Binding-site contacts:
Ligand atom O2 contacts residue ASN87 of chain 24.E at 3.3 Å (h-bond).
Ligand atom C5 contacts residue THR45 of chain 24.E at 3.2 Å.
Ligand atom O3' contacts residue SER51 of chain 10.E at 3.3 Å (h-bond).
Ligand atom OP1 contacts residue SER51 of chain 10.E at 3.5 Å.
Ligand atom O2' contacts residue TYR85 of chain 24.E at 3.4 Å.
Ligand atom OP2 contacts residue LYS43 of chain 24.E at 2.7 Å (salt-bridge).
Ligand atom O4' contacts residue LYS61 of chain 24.E at 2.8 Å (salt-bridge).
Ligand atom OP1 contacts residue SER52 of chain 10.E at 3.2 Å.
Ligand atom N6 contacts residue THR45 of chain 24.E at 2.7 Å (h-bond).
Ligand atom N7 contacts residue LYS61 of chain 24.E at 3.3 Å.
Ligand atom C5' contacts residue SER51 of chain 10.E at 3.3 Å.
Ligand atom C4' contacts residue TYR85 of chain 24.E at 3.2 Å (hydrophobic).
Ligand atom OP1 contacts residue ASN55 of chain 10.E at 2.8 Å (h-bond).
Ligand atom P contacts residue SER51 of chain 10.E at 3.5 Å.
Ligand atom C2' contacts residue GLU63 of chain 24.E at 3.5 Å.
Ligand atom C5' contacts residue TYR85 of chain 24.E at 2.9 Å (hydrophobic).
Ligand atom C5' contacts residue ARG49 of chain 10.E at 3.5 Å.
Ligand atom P contacts residue ARG49 of chain 10.E at 3.0 Å.
Ligand atom O2' contacts residue GLU63 of chain 24.E at 3.2 Å (salt-bridge).
Ligand atom OP2 contacts residue ARG49 of chain 10.E at 2.3 Å (salt-bridge).
Ligand atom C2' contacts residue TYR85 of chain 24.E at 3.4 Å (hydrophobic).
Ligand atom C2 contacts residue SER47 of chain 24.E at 3.2 Å.
Ligand atom N6 contacts residue THR59 of chain 24.E at 2.8 Å (h-bond).
Ligand atom N6 contacts residue CYS46 of chain 24.E at 3.3 Å (h-bond).
Ligand atom OP2 contacts residue SER51 of chain 10.E at 3.4 Å (h-bond).
Ligand atom N1 contacts residue SER47 of chain 24.E at 2.9 Å (h-bond).
Ligand atom C6 contacts residue THR45 of chain 24.E at 3.3 Å.
Ligand atom N7 contacts residue THR45 of chain 24.E at 2.6 Å (h-bond).
Ligand atom N1 contacts residue TYR85 of chain 24.E at 3.5 Å.
Ligand atom OP2 contacts residue ASN55 of chain 10.E at 3.4 Å (h-bond).
Ligand atom C4 contacts residue TYR85 of chain 24.E at 3.6 Å (hydrophobic).
Ligand atom C8 contacts residue LYS61 of chain 24.E at 3.4 Å.
Ligand atom N9 contacts residue LYS61 of chain 24.E at 3.3 Å (salt-bridge).
Ligand atom OP2 contacts residue LYS57 of chain 10.E at 2.6 Å (salt-bridge).
Ligand atom O3' contacts residue ARG49 of chain 10.E at 3.4 Å (salt-bridge).
Ligand atom N3 contacts residue TYR85 of chain 24.E at 3.5 Å.
Ligand atom OP1 contacts residue ARG49 of chain 10.E at 2.5 Å (salt-bridge).
Ligand atom OP1 contacts residue SER51 of chain 10.E at 2.9 Å (h-bond).
Ligand atom OP2 contacts residue TYR85 of chain 24.E at 2.7 Å (h-bond).
Ligand atom C3' contacts residue TYR85 of chain 24.E at 3.4 Å (hydrophobic).

Sequence of chain 24.E:
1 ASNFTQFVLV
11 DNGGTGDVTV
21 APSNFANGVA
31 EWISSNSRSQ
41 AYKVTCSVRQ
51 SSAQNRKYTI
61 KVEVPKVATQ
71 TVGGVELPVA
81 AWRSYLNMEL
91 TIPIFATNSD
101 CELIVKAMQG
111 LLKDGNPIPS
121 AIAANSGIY

Sequence of chain 10.E:
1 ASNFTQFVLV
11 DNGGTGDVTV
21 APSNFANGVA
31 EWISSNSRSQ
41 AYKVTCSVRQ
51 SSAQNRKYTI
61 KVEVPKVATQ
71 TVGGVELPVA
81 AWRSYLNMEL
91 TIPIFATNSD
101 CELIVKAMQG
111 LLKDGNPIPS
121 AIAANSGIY

The protein below binds the small molecule below.
Small molecule (SMILES): Nc1ccn([C@@H]2O[C@H](CO[P](=O)(O)O[C@H]3[C@@H](O)[C@H](n4ccc(N)nc4=O)O[C@@H]3CO[P](=O)(O)O[C@H]3[C@@H](O)[C@H](n4cnc5c(N)ncnc54)O[C@@H]3CO[P](=O)(O)O[C@H]3[C@@H](O)[C@H](n4ccc(N)nc4=O)O[C@@H]3CO[P](=O)(O)O[C@H]3[C@@H](O)[C@H](n4ccc(=O)[nH]c4=O)O[C@@H]3CO[P](=O)(O)O[C@H]3[C@@H](O)[C@H](n4cnc5c(N)ncnc54)O[C@@H]3CO[P](=O)(O)O[C@H]3[C@@H](O)[C@H](n4cnc5c(=O)nc(N)[nH]c54)O[C@@H]3CO[P](=O)(O)O[C@H]3[C@@H](O)[C@H](n4cnc5c(=O)nc(N)[nH]c54)O[C@@H]3CO)[C@@H](O)[C@H]2O)c(=O)n1